Binding-site contacts:
Ligand atom C6 contacts residue ASN1134 of chain 1.B at 4.5 Å.
Ligand atom C5 contacts residue ASN1134 of chain 1.B at 3.7 Å.
Ligand atom C4 contacts residue ASN1134 of chain 1.B at 3.9 Å.
Ligand atom O7 contacts residue ASN1134 of chain 1.B at 4.0 Å.
Ligand atom C8 contacts residue ASN1134 of chain 1.B at 3.2 Å.
Ligand atom C2 contacts residue ASN1134 of chain 1.B at 3.1 Å.
Ligand atom C3 contacts residue ASN1134 of chain 1.B at 4.1 Å.
Ligand atom C7 contacts residue ASN1134 of chain 1.B at 3.3 Å.
Ligand atom N2 contacts residue ASN1134 of chain 1.B at 3.5 Å (h-bond).
Ligand atom C1 contacts residue ASN1134 of chain 1.B at 1.6 Å.
Ligand atom O5 contacts residue ASN1134 of chain 1.B at 2.3 Å (h-bond).

The small molecule below binds the protein below.
Small molecule (SMILES): CC(=O)N[C@@H]1[C@@H](O)[C@H](O)[C@@H](CO)O[C@H]1O

Sequence of chain 1.B:
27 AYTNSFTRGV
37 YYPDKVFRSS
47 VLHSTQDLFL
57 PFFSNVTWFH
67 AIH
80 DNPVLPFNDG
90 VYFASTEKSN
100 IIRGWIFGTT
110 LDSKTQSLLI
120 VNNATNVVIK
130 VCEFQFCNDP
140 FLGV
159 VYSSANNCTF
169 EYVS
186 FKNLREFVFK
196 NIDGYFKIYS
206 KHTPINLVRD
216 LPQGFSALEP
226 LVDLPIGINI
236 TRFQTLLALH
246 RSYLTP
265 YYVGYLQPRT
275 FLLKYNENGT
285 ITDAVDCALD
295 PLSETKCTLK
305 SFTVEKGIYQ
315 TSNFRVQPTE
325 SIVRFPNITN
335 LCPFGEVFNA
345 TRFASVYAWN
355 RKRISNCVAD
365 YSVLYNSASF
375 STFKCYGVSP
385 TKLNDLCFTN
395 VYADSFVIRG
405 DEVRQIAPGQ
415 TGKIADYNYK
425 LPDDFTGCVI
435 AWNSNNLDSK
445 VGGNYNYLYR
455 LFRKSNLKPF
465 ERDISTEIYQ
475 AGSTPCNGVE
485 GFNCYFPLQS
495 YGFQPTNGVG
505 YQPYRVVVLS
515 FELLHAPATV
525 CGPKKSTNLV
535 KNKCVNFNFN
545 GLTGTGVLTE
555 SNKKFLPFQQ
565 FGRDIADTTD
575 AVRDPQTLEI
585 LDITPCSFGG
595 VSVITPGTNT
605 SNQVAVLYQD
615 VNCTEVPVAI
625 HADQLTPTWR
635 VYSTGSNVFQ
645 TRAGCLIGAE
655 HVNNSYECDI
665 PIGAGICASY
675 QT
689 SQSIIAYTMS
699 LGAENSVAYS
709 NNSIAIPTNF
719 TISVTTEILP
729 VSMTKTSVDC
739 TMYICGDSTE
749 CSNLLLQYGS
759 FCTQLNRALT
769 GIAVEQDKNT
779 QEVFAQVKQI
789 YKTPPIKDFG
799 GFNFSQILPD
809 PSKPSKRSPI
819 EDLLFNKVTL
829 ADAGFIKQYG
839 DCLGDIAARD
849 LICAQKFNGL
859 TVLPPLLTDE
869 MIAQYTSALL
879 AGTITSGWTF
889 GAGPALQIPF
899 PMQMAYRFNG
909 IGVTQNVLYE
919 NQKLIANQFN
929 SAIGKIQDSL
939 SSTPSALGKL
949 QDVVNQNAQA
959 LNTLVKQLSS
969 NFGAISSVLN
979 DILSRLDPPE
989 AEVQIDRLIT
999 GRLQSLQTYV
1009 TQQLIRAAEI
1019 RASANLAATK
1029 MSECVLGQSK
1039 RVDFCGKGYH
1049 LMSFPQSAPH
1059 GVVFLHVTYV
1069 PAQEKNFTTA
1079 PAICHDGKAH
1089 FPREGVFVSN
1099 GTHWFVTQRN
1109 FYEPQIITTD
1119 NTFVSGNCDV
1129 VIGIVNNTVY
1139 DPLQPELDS